Sequence of chain 1.E:
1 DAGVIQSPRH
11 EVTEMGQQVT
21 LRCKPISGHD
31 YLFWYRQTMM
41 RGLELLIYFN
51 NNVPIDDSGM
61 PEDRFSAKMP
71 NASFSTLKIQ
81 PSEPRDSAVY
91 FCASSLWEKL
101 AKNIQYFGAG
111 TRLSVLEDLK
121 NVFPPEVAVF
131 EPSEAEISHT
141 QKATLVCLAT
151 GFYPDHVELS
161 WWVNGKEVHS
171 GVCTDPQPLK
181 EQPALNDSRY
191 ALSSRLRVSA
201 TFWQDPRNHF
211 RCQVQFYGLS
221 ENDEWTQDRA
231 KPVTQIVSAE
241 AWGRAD

Sequence of chain 1.D:
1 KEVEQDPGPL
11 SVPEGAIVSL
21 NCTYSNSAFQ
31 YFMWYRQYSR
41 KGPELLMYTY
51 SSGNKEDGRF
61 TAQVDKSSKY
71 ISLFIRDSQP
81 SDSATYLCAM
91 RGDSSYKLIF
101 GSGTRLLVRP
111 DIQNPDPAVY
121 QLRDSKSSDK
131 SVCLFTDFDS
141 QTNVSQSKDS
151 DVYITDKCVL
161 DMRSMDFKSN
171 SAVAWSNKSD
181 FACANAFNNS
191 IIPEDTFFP

Binding-site contacts:
Ligand atom CA contacts residue ASP78 of chain 1.A at 3.4 Å.
Ligand atom OXT contacts residue TYR85 of chain 1.A at 2.9 Å (h-bond).
Ligand atom N contacts residue ASP78 of chain 1.A at 2.7 Å (salt-bridge).
Ligand atom OH contacts residue ASP93 of chain 1.D at 2.4 Å (salt-bridge).
Ligand atom N contacts residue EDO1 of chain 1.P at 2.9 Å (h-bond).
Ligand atom N contacts residue TYR8 of chain 1.A at 3.1 Å (h-bond).
Ligand atom OD2 contacts residue TYR31 of chain 1.E at 2.6 Å (h-bond).
Ligand atom CE1 contacts residue HIS115 of chain 1.A at 3.5 Å.
Ligand atom CA contacts residue TYR100 of chain 1.A at 3.3 Å (hydrophobic).
Ligand atom CG contacts residue GLU64 of chain 1.A at 3.4 Å.
Ligand atom O contacts residue LYS147 of chain 1.A at 3.1 Å (salt-bridge).
Ligand atom CG contacts residue TYR31 of chain 1.E at 3.4 Å (hydrophobic).
Ligand atom N contacts residue ASP93 of chain 1.D at 3.0 Å (salt-bridge).
Ligand atom N contacts residue TYR172 of chain 1.A at 2.6 Å (h-bond).
Ligand atom N contacts residue TYR100 of chain 1.A at 3.0 Å (h-bond).
Ligand atom CA contacts residue EDO1 of chain 1.P at 3.4 Å.
Ligand atom O contacts residue THR74 of chain 1.A at 3.4 Å.
Ligand atom O contacts residue ASP93 of chain 1.D at 3.3 Å (salt-bridge).
Ligand atom N contacts residue GLU64 of chain 1.A at 3.0 Å (salt-bridge).
Ligand atom OD1 contacts residue TYR96 of chain 1.D at 2.5 Å (h-bond).
Ligand atom CD2 contacts residue TRP168 of chain 1.A at 3.3 Å (hydrophobic).
Ligand atom CZ contacts residue ASP93 of chain 1.D at 3.4 Å.
Ligand atom NE2 contacts residue MET46 of chain 1.A at 3.4 Å.
Ligand atom O contacts residue TRP148 of chain 1.A at 3.0 Å (h-bond).
Ligand atom O contacts residue LYS67 of chain 1.A at 2.9 Å (salt-bridge).
Ligand atom CE1 contacts residue LYS67 of chain 1.A at 3.5 Å.
Ligand atom CA contacts residue ASP93 of chain 1.D at 3.2 Å.
Ligand atom O contacts residue TRP97 of chain 1.E at 3.0 Å (h-bond).
Ligand atom CB contacts residue TYR100 of chain 1.A at 3.2 Å (hydrophobic).
Ligand atom CG contacts residue TYR100 of chain 1.A at 3.5 Å (hydrophobic).
Ligand atom C contacts residue ASP93 of chain 1.D at 2.8 Å.
Ligand atom CD1 contacts residue ARG98 of chain 1.A at 3.4 Å.
Ligand atom OXT contacts residue THR144 of chain 1.A at 2.6 Å (h-bond).
Ligand atom O contacts residue TYR160 of chain 1.A at 2.6 Å (h-bond).
Ligand atom CB contacts residue TRP168 of chain 1.A at 3.3 Å (hydrophobic).
Ligand atom CD2 contacts residue GLU64 of chain 1.A at 3.4 Å.
Ligand atom CA contacts residue ASP93 of chain 1.D at 3.1 Å.
Ligand atom NE2 contacts residue GLU64 of chain 1.A at 2.8 Å (salt-bridge).
Ligand atom N contacts residue TYR160 of chain 1.A at 3.4 Å.
Ligand atom OD1 contacts residue TRP97 of chain 1.E at 3.0 Å (h-bond).

A small-molecule ligand and the protein it binds are described below.
Small molecule (SMILES): CC[C@H](C)[C@H](NC(=O)[C@@H]1CCCN1C(=O)[C@H](Cc1ccccc1)NC(=O)[C@H](CC(=O)O)NC(=O)[C@@H]1CCCN1C(=O)CNC(=O)[C@H](Cc1ccccc1)NC(=O)[C@H](CCC(N)=O)NC(=O)[C@@H](N)Cc1ccc(O)cc1)C(=O)N[C@@H](C)C(=O)O

Sequence of chain 1.A:
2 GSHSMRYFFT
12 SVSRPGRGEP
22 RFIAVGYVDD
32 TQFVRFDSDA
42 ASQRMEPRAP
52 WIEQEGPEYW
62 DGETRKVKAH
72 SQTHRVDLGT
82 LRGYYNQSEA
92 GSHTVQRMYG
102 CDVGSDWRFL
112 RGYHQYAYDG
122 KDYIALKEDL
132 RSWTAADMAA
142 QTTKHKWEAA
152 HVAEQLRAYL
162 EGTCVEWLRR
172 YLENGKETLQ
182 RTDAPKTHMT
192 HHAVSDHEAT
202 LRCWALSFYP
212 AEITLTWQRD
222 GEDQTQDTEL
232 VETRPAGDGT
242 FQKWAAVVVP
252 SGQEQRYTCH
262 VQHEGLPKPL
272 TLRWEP